This small molecule binds to this protein.
Small molecule (SMILES): CC(=O)N[C@H]1[C@H](O[C@H]2[C@H](O)[C@@H](NC(C)=O)CO[C@@H]2CO)O[C@H](CO)[C@@H](O[C@@H]2O[C@H](CO)[C@@H](O)[C@H](O)[C@@H]2O)[C@@H]1O

Binding-site contacts:
Ligand atom C6 contacts residue ILE158 of chain 1.A at 4.4 Å (hydrophobic).
Ligand atom C4 contacts residue ASN161 of chain 1.A at 4.2 Å.
Ligand atom N2 contacts residue ASN161 of chain 1.A at 2.9 Å (h-bond).
Ligand atom C7 contacts residue ARG272 of chain 1.C at 4.1 Å.
Ligand atom O6 contacts residue VAL143 of chain 1.A at 3.5 Å.
Ligand atom O6 contacts residue ARG156 of chain 1.A at 2.5 Å (salt-bridge).
Ligand atom C3 contacts residue ASN161 of chain 1.A at 3.8 Å.
Ligand atom C5 contacts residue ARG156 of chain 1.A at 4.5 Å.
Ligand atom C1 contacts residue ASN161 of chain 1.A at 1.4 Å.
Ligand atom C5 contacts residue ASN161 of chain 1.A at 3.7 Å.
Ligand atom C7 contacts residue ASN161 of chain 1.A at 3.1 Å.
Ligand atom C6 contacts residue ARG156 of chain 1.A at 3.8 Å.
Ligand atom C8 contacts residue ARG272 of chain 1.C at 3.8 Å.
Ligand atom C8 contacts residue ASN161 of chain 1.A at 4.3 Å.
Ligand atom O5 contacts residue ARG156 of chain 1.A at 3.8 Å.
Ligand atom O5 contacts residue ASN161 of chain 1.A at 2.4 Å (h-bond).
Ligand atom O7 contacts residue ARG272 of chain 1.C at 3.7 Å.
Ligand atom C2 contacts residue ASN161 of chain 1.A at 2.5 Å.
Ligand atom O6 contacts residue ASN161 of chain 1.A at 4.5 Å.
Ligand atom O7 contacts residue ASN161 of chain 1.A at 3.0 Å (h-bond).
Ligand atom C6 contacts residue VAL143 of chain 1.A at 4.2 Å (hydrophobic).
Ligand atom C8 contacts residue VAL143 of chain 1.A at 4.4 Å (hydrophobic).

Sequence of chain 1.A:
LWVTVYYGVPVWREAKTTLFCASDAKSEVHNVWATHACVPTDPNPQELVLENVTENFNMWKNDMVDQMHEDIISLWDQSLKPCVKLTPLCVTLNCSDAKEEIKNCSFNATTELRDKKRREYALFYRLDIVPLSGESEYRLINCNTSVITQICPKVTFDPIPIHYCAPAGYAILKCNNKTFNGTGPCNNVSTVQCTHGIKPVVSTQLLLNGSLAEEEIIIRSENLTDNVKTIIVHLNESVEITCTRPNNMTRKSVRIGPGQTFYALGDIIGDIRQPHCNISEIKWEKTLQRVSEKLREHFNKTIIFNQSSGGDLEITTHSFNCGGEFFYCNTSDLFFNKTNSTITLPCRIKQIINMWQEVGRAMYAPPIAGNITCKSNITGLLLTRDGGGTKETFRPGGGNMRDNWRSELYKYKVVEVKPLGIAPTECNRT

Sequence of chain 1.C:
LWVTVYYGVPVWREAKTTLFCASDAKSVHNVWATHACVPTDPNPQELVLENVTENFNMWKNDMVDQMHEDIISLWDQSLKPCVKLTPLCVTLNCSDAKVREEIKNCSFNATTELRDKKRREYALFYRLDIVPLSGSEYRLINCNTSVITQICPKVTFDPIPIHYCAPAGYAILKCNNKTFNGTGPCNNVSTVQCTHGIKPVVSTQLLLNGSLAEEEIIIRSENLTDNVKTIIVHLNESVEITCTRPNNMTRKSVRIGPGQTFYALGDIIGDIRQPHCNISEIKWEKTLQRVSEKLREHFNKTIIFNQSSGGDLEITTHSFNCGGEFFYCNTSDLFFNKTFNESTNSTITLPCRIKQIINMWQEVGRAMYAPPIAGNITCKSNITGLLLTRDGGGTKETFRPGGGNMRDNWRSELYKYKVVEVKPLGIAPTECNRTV